Sequence of chain 1.D:
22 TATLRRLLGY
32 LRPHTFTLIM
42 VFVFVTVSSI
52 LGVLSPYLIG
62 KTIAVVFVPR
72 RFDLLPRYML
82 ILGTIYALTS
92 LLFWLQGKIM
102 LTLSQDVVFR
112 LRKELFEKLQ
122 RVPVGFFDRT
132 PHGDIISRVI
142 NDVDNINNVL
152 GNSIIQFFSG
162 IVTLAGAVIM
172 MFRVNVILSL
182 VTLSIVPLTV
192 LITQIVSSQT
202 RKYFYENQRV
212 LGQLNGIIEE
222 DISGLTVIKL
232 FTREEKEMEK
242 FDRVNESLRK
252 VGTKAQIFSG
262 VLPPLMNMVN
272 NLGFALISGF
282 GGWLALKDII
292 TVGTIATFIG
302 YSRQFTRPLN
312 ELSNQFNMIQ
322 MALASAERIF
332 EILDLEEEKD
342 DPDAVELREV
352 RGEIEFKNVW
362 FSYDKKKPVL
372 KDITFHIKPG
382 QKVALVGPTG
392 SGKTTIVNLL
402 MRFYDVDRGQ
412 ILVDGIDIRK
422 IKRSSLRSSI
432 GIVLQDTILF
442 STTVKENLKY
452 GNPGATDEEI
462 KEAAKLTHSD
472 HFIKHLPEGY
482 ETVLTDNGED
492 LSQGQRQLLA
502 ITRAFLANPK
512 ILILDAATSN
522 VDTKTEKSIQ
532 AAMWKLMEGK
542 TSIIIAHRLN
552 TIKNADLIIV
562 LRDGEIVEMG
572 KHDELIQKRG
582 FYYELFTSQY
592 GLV

Binding-site contacts:
Ligand atom O1B contacts residue LYS394 of chain 1.D at 2.9 Å (salt-bridge).
Ligand atom C2 contacts residue TYR364 of chain 1.D at 3.5 Å (hydrophobic).
Ligand atom C4 contacts residue TYR364 of chain 1.D at 3.5 Å (hydrophobic).
Ligand atom N3 contacts residue ASN479 of chain 1.C at 3.1 Å (h-bond).
Ligand atom O2G contacts residue THR390 of chain 1.D at 3.4 Å.
Ligand atom S1G contacts residue HIS548 of chain 1.D at 3.2 Å (h-bond).
Ligand atom N6 contacts residue TYR405 of chain 1.D at 3.4 Å (h-bond).
Ligand atom O2G contacts residue SER481 of chain 1.C at 3.0 Å (h-bond).
Ligand atom O1B contacts residue SER392 of chain 1.D at 3.2 Å (h-bond).
Ligand atom O1A contacts residue THR395 of chain 1.D at 3.1 Å (h-bond).
Ligand atom O2B contacts residue MG1 of chain 1.N at 1.9 Å.
Ligand atom O1B contacts residue GLY393 of chain 1.D at 2.8 Å (h-bond).
Ligand atom O5' contacts residue SER481 of chain 1.C at 3.4 Å.
Ligand atom O1A contacts residue GLY393 of chain 1.D at 3.4 Å.
Ligand atom O2A contacts residue SER481 of chain 1.C at 3.3 Å.
Ligand atom C2 contacts residue ASN479 of chain 1.C at 3.1 Å.
Ligand atom O1A contacts residue LYS394 of chain 1.D at 3.6 Å (salt-bridge).
Ligand atom O1A contacts residue THR396 of chain 1.D at 2.7 Å (h-bond).
Ligand atom O3' contacts residue PHE461 of chain 1.C at 3.4 Å.
Ligand atom O2G contacts residue GLY483 of chain 1.C at 2.9 Å (h-bond).
Ligand atom O3B contacts residue MG1 of chain 1.N at 3.4 Å.
Ligand atom O2A contacts residue THR395 of chain 1.D at 3.2 Å.
Ligand atom O3A contacts residue SER481 of chain 1.C at 3.3 Å.
Ligand atom O3B contacts residue GLY391 of chain 1.D at 3.2 Å (h-bond).
Ligand atom O3G contacts residue GLY482 of chain 1.C at 3.0 Å (h-bond).
Ligand atom O3G contacts residue GLN436 of chain 1.D at 3.2 Å (h-bond).
Ligand atom C4 contacts residue ASN479 of chain 1.C at 3.2 Å.
Ligand atom C5 contacts residue ASN479 of chain 1.C at 3.5 Å.
Ligand atom PB contacts residue MG1 of chain 1.N at 3.2 Å.
Ligand atom N3 contacts residue TYR364 of chain 1.D at 3.4 Å.
Ligand atom O3G contacts residue GLY483 of chain 1.C at 3.4 Å (h-bond).
Ligand atom O2G contacts residue GLY391 of chain 1.D at 3.3 Å (h-bond).
Ligand atom C2' contacts residue GLN484 of chain 1.C at 3.3 Å.
Ligand atom N1 contacts residue TYR364 of chain 1.D at 3.5 Å.
Ligand atom C3' contacts residue GLN484 of chain 1.C at 3.5 Å.
Ligand atom PG contacts residue MG1 of chain 1.N at 3.1 Å.
Ligand atom O2' contacts residue GLN484 of chain 1.C at 2.8 Å (h-bond).
Ligand atom O2B contacts residue THR395 of chain 1.D at 2.7 Å (h-bond).
Ligand atom O3G contacts residue MG1 of chain 1.N at 2.2 Å.
Ligand atom N1 contacts residue ASN479 of chain 1.C at 3.4 Å (h-bond).

Sequence of chain 1.C:
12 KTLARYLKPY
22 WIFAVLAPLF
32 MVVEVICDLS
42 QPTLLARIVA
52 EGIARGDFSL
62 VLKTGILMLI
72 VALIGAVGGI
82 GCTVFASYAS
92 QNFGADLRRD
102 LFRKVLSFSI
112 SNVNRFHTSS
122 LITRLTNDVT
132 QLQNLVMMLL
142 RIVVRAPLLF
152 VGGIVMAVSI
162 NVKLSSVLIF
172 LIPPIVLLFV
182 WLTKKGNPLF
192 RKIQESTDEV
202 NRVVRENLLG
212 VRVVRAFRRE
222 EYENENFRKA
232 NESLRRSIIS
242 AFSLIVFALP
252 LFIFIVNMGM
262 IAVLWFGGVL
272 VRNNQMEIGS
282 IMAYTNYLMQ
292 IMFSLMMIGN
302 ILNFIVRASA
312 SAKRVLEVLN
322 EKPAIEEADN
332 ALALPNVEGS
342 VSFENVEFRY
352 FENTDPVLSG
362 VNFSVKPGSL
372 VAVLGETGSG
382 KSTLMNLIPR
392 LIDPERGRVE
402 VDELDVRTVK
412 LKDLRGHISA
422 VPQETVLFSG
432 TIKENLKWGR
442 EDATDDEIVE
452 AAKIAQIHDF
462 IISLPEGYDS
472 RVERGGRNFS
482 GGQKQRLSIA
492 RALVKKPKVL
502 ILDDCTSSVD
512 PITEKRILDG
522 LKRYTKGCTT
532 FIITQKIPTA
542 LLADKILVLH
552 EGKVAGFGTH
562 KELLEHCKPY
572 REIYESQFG

This small molecule binds to this protein.
Small molecule (SMILES): Nc1ncnc2c1ncn2[C@@H]1O[C@H](COP(=O)(O)OP(=O)(O)OP(O)(O)=S)[C@@H](O)[C@H]1O